Binding-site contacts:
Ligand atom C4 contacts residue TRP201 of chain 46.A at 3.3 Å (hydrophobic).
Ligand atom N4 contacts residue TRP201 of chain 46.A at 3.8 Å.
Ligand atom C3' contacts residue LYS682 of chain 46.A at 3.8 Å.
Ligand atom O2 contacts residue LYS682 of chain 46.A at 4.2 Å.
Ligand atom C3' contacts residue TRP201 of chain 46.A at 4.1 Å (hydrophobic).
Ligand atom N1 contacts residue TRP201 of chain 46.A at 4.0 Å.
Ligand atom C4' contacts residue TRP201 of chain 46.A at 4.3 Å (hydrophobic).
Ligand atom C2' contacts residue LYS682 of chain 46.A at 3.6 Å.
Ligand atom OP1 contacts residue PRO423 of chain 46.A at 3.6 Å.
Ligand atom C6 contacts residue TRP201 of chain 46.A at 3.5 Å (hydrophobic).
Ligand atom N4 contacts residue GLY198 of chain 46.A at 3.8 Å.
Ligand atom O5' contacts residue TRP201 of chain 46.A at 3.6 Å.
Ligand atom C2' contacts residue TRP201 of chain 46.A at 3.6 Å (hydrophobic).
Ligand atom O2 contacts residue LEU197 of chain 46.A at 4.0 Å.
Ligand atom C1' contacts residue TRP201 of chain 46.A at 4.5 Å (hydrophobic).
Ligand atom C5 contacts residue TRP201 of chain 46.A at 3.4 Å (hydrophobic).
Ligand atom N3 contacts residue TRP201 of chain 46.A at 3.6 Å.
Ligand atom O4' contacts residue TRP201 of chain 46.A at 4.5 Å.
Ligand atom C1' contacts residue LYS682 of chain 46.A at 4.5 Å.
Ligand atom O2 contacts residue TRP201 of chain 46.A at 4.3 Å.
Ligand atom O3' contacts residue LYS682 of chain 46.A at 3.1 Å (salt-bridge).
Ligand atom C2 contacts residue TRP201 of chain 46.A at 3.9 Å (hydrophobic).
Ligand atom C5' contacts residue TRP201 of chain 46.A at 3.5 Å (hydrophobic).
Ligand atom N4 contacts residue ASP199 of chain 46.A at 4.0 Å.

A protein and the small-molecule ligand that binds it are described below.
Small molecule (SMILES): Nc1ccn([C@H]2C[C@H](O)[C@@H](COP(=O)(O)O)O2)c(=O)n1

Sequence of chain 46.A:
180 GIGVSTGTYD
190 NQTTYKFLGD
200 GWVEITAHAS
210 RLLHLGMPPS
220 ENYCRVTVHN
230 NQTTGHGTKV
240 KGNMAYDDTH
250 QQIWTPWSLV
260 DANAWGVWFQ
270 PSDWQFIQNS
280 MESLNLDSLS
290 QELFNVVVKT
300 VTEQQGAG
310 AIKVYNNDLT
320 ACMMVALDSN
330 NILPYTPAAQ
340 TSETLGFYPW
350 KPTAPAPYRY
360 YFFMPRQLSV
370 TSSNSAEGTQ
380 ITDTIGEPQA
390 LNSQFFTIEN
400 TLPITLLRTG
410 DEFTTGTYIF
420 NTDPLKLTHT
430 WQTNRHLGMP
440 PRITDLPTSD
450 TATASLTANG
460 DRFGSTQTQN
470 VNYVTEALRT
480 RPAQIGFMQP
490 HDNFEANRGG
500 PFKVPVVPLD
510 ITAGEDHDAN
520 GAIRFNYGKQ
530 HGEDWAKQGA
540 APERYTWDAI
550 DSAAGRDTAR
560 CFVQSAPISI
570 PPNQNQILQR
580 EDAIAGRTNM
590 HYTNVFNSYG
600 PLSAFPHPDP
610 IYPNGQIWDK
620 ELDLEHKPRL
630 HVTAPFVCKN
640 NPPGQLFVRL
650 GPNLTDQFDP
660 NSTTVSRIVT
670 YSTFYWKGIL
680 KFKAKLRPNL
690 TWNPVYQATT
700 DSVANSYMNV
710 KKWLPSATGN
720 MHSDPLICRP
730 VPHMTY